Binding-site contacts:
Ligand atom C4 contacts residue ASN84 of chain 1.A at 4.2 Å.
Ligand atom C5 contacts residue ASN84 of chain 1.A at 3.7 Å.
Ligand atom C7 contacts residue GLY83 of chain 1.A at 3.8 Å.
Ligand atom C3 contacts residue ASN84 of chain 1.A at 3.8 Å.
Ligand atom O7 contacts residue ASN84 of chain 1.A at 3.2 Å (h-bond).
Ligand atom N2 contacts residue ASN84 of chain 1.A at 2.9 Å (h-bond).
Ligand atom C2 contacts residue ASN84 of chain 1.A at 2.5 Å.
Ligand atom C7 contacts residue ASN84 of chain 1.A at 3.5 Å.
Ligand atom O5 contacts residue ASN84 of chain 1.A at 2.4 Å (h-bond).
Ligand atom C1 contacts residue ASN84 of chain 1.A at 1.4 Å.
Ligand atom O7 contacts residue GLY83 of chain 1.A at 3.4 Å.
Ligand atom C8 contacts residue GLY83 of chain 1.A at 4.2 Å.

Sequence of chain 1.A:
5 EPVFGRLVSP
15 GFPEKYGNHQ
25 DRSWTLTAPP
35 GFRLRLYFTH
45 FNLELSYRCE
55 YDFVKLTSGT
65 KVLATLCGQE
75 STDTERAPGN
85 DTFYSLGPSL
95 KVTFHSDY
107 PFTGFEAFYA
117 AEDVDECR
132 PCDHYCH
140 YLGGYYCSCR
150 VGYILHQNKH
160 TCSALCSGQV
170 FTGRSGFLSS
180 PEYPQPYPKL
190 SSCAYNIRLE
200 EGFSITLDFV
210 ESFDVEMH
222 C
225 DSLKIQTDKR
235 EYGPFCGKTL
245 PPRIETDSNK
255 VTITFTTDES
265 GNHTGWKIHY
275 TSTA

This small molecule binds to this protein.
Small molecule (SMILES): CC(=O)N[C@@H]1[C@@H](O)[C@H](O)[C@@H](CO)O[C@H]1O